A protein and the small-molecule ligand that binds it are described below.
Small molecule (SMILES): CC(=O)N[C@@H]1[C@@H](O)[C@H](O)[C@@H](CO)O[C@H]1O

Sequence of chain 1.B:
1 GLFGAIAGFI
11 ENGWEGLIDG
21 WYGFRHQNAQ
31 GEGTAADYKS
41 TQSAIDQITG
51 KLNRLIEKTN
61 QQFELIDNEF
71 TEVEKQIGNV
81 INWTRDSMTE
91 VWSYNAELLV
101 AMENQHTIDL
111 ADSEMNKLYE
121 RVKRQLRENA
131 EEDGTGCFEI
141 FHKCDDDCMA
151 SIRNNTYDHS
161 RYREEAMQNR

Binding-site contacts:
Ligand atom O6 contacts residue ASP147 of chain 1.B at 3.0 Å (salt-bridge).
Ligand atom C1 contacts residue ALA150 of chain 1.B at 4.4 Å (hydrophobic).
Ligand atom C8 contacts residue ASN154 of chain 1.B at 4.4 Å.
Ligand atom C6 contacts residue ALA150 of chain 1.B at 3.7 Å (hydrophobic).
Ligand atom C1 contacts residue THR156 of chain 1.B at 4.2 Å.
Ligand atom C6 contacts residue ASP147 of chain 1.B at 4.3 Å.
Ligand atom C3 contacts residue ASN154 of chain 1.B at 3.7 Å.
Ligand atom C2 contacts residue ASN154 of chain 1.B at 2.3 Å.
Ligand atom N2 contacts residue ASN154 of chain 1.B at 2.6 Å (h-bond).
Ligand atom O7 contacts residue ASN154 of chain 1.B at 3.9 Å.
Ligand atom C1 contacts residue ASN154 of chain 1.B at 1.5 Å.
Ligand atom C7 contacts residue ASN154 of chain 1.B at 3.5 Å.
Ligand atom O5 contacts residue ASN154 of chain 1.B at 2.6 Å (h-bond).
Ligand atom O6 contacts residue SER151 of chain 1.B at 4.1 Å.
Ligand atom C4 contacts residue ASN154 of chain 1.B at 4.2 Å.
Ligand atom O5 contacts residue ALA150 of chain 1.B at 4.0 Å.
Ligand atom C5 contacts residue ASN154 of chain 1.B at 3.8 Å.
Ligand atom N2 contacts residue THR156 of chain 1.B at 4.4 Å.
Ligand atom O6 contacts residue ALA150 of chain 1.B at 3.5 Å.